Binding-site contacts:
Ligand atom O2B contacts residue THR44 of chain 1.B at 2.8 Å (h-bond).
Ligand atom N1 contacts residue ASP145 of chain 1.B at 3.1 Å (salt-bridge).
Ligand atom O2G contacts residue ILE60 of chain 1.B at 3.7 Å.
Ligand atom O1B contacts residue ALA40 of chain 1.B at 3.2 Å (h-bond).
Ligand atom O2G contacts residue THR44 of chain 1.B at 3.5 Å (h-bond).
Ligand atom O2A contacts residue THR44 of chain 1.B at 3.2 Å (h-bond).
Ligand atom O2A contacts residue LYS43 of chain 1.B at 3.4 Å (salt-bridge).
Ligand atom O6 contacts residue SER185 of chain 1.B at 3.4 Å (h-bond).
Ligand atom O3A contacts residue GLY42 of chain 1.B at 2.9 Å (h-bond).
Ligand atom O2G contacts residue PRO61 of chain 1.B at 3.4 Å.
Ligand atom PG contacts residue MG1 of chain 1.F at 3.0 Å.
Ligand atom O3G contacts residue LYS43 of chain 1.B at 3.3 Å (salt-bridge).
Ligand atom PB contacts residue GLY42 of chain 1.B at 3.5 Å.
Ligand atom O1B contacts residue LYS43 of chain 1.B at 3.1 Å (salt-bridge).
Ligand atom PB contacts residue LYS43 of chain 1.B at 3.5 Å.
Ligand atom O3B contacts residue ALA40 of chain 1.B at 3.3 Å (h-bond).
Ligand atom C8 contacts residue CYS45 of chain 1.B at 3.6 Å (hydrophobic).
Ligand atom O6 contacts residue ALA186 of chain 1.B at 2.7 Å (h-bond).
Ligand atom O3A contacts residue LYS43 of chain 1.B at 3.6 Å.
Ligand atom O1B contacts residue GLY42 of chain 1.B at 3.1 Å (h-bond).
Ligand atom N2 contacts residue LEU146 of chain 1.B at 3.4 Å.
Ligand atom S1G contacts residue TYR59 of chain 1.B at 3.3 Å (h-bond).
Ligand atom O6 contacts residue LEU187 of chain 1.B at 3.2 Å (h-bond).
Ligand atom O5' contacts residue CYS45 of chain 1.B at 3.5 Å (h-bond).
Ligand atom O1A contacts residue TYR59 of chain 1.B at 3.2 Å.
Ligand atom O2G contacts residue MG1 of chain 1.F at 2.7 Å.
Ligand atom O3A contacts residue VAL41 of chain 1.B at 3.6 Å.
Ligand atom O1B contacts residue ASP38 of chain 1.B at 3.6 Å (salt-bridge).
Ligand atom O2G contacts residue THR62 of chain 1.B at 2.8 Å (h-bond).
Ligand atom N2 contacts residue ASP145 of chain 1.B at 3.1 Å (salt-bridge).
Ligand atom O2A contacts residue CYS45 of chain 1.B at 2.9 Å (h-bond).
Ligand atom O2B contacts residue LYS43 of chain 1.B at 3.1 Å (salt-bridge).
Ligand atom O3G contacts residue MG1 of chain 1.F at 2.4 Å.
Ligand atom O2A contacts residue GLY42 of chain 1.B at 3.2 Å.
Ligand atom O3A contacts residue ALA40 of chain 1.B at 3.6 Å.
Ligand atom O3' contacts residue TYR59 of chain 1.B at 3.4 Å.
Ligand atom PA contacts residue GLY42 of chain 1.B at 3.7 Å.
Ligand atom O2B contacts residue MG1 of chain 1.F at 2.6 Å.
Ligand atom C5' contacts residue TYR59 of chain 1.B at 3.5 Å (hydrophobic).
Ligand atom O1B contacts residue VAL41 of chain 1.B at 2.8 Å (h-bond).

A small-molecule ligand and the protein it binds are described below.
Small molecule (SMILES): Nc1nc2c(ncn2[C@@H]2O[C@H](CO[P](=O)(O)O[P](=O)(O)OP(O)(O)=S)[C@@H](O)[C@H]2O)c(=O)[nH]1

Sequence of chain 1.B:
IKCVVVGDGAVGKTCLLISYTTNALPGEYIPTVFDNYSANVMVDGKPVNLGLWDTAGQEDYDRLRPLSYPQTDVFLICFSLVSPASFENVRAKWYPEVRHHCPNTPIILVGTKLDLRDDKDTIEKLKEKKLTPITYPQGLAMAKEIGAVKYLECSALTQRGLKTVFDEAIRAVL